Binding-site contacts:
Ligand atom N2 contacts residue ASN1071 of chain 1.A at 3.0 Å (h-bond).
Ligand atom C5 contacts residue ALA703 of chain 1.A at 3.7 Å (hydrophobic).
Ligand atom C4 contacts residue ALA703 of chain 1.A at 4.0 Å (hydrophobic).
Ligand atom O6 contacts residue ASN1071 of chain 1.A at 4.5 Å.
Ligand atom C1 contacts residue ASN1071 of chain 1.A at 1.4 Å.
Ligand atom C8 contacts residue LYS1070 of chain 1.A at 4.3 Å.
Ligand atom C7 contacts residue ASN1071 of chain 1.A at 3.6 Å.
Ligand atom O4 contacts residue ALA703 of chain 1.A at 3.5 Å.
Ligand atom C8 contacts residue ASN1071 of chain 1.A at 4.2 Å.
Ligand atom C8 contacts residue GLU1069 of chain 1.A at 3.4 Å.
Ligand atom C1 contacts residue GLN892 of chain 1.B at 4.1 Å.
Ligand atom C2 contacts residue ASN1071 of chain 1.A at 2.5 Å.
Ligand atom O5 contacts residue ASN1071 of chain 1.A at 2.3 Å (h-bond).
Ligand atom C3 contacts residue ALA703 of chain 1.A at 4.2 Å (hydrophobic).
Ligand atom O7 contacts residue ALA703 of chain 1.A at 3.6 Å.
Ligand atom O7 contacts residue SER701 of chain 1.A at 4.4 Å.
Ligand atom C3 contacts residue ASN1071 of chain 1.A at 3.8 Å.
Ligand atom C7 contacts residue ALA703 of chain 1.A at 4.1 Å (hydrophobic).
Ligand atom C4 contacts residue ASN1071 of chain 1.A at 4.2 Å.
Ligand atom O7 contacts residue ASN1071 of chain 1.A at 3.9 Å.
Ligand atom C5 contacts residue ASN1071 of chain 1.A at 3.6 Å.
Ligand atom C6 contacts residue ALA703 of chain 1.A at 4.5 Å (hydrophobic).

This small molecule binds to this protein.
Small molecule (SMILES): CC(=O)N[C@H]1[C@H](O[C@H]2[C@H](O)[C@@H](NC(C)=O)CO[C@@H]2CO)O[C@H](CO)[C@@H](O)[C@@H]1O

Sequence of chain 1.B:
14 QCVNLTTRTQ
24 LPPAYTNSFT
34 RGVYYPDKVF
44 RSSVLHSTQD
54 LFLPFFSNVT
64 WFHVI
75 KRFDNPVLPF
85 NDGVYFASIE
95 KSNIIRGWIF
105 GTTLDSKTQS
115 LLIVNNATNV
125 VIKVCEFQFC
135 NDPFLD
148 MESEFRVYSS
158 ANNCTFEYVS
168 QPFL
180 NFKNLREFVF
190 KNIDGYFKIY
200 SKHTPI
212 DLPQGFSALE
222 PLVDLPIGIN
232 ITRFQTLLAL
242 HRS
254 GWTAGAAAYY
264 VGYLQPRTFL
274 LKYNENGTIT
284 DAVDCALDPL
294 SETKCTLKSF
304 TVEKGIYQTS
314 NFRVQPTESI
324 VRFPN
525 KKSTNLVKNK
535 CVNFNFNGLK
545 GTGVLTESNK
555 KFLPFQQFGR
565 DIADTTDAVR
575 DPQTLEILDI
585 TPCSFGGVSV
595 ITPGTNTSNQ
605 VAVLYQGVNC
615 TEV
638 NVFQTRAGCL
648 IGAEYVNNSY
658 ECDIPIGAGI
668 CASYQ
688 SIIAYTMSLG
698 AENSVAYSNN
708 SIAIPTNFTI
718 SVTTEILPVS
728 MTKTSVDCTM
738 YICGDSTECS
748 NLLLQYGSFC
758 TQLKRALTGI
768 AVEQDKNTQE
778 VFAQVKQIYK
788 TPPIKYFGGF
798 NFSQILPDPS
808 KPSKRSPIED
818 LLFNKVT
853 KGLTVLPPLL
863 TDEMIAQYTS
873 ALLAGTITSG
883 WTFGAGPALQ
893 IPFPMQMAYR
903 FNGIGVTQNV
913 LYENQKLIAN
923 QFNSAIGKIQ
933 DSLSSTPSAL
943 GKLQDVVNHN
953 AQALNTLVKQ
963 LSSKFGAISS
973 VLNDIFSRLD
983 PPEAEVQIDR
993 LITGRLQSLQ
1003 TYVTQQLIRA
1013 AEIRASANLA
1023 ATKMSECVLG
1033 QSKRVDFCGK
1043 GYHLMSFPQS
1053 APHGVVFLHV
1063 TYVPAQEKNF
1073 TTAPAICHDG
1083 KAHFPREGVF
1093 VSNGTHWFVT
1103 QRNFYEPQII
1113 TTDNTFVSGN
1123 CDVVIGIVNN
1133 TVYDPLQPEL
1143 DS

Sequence of chain 1.A:
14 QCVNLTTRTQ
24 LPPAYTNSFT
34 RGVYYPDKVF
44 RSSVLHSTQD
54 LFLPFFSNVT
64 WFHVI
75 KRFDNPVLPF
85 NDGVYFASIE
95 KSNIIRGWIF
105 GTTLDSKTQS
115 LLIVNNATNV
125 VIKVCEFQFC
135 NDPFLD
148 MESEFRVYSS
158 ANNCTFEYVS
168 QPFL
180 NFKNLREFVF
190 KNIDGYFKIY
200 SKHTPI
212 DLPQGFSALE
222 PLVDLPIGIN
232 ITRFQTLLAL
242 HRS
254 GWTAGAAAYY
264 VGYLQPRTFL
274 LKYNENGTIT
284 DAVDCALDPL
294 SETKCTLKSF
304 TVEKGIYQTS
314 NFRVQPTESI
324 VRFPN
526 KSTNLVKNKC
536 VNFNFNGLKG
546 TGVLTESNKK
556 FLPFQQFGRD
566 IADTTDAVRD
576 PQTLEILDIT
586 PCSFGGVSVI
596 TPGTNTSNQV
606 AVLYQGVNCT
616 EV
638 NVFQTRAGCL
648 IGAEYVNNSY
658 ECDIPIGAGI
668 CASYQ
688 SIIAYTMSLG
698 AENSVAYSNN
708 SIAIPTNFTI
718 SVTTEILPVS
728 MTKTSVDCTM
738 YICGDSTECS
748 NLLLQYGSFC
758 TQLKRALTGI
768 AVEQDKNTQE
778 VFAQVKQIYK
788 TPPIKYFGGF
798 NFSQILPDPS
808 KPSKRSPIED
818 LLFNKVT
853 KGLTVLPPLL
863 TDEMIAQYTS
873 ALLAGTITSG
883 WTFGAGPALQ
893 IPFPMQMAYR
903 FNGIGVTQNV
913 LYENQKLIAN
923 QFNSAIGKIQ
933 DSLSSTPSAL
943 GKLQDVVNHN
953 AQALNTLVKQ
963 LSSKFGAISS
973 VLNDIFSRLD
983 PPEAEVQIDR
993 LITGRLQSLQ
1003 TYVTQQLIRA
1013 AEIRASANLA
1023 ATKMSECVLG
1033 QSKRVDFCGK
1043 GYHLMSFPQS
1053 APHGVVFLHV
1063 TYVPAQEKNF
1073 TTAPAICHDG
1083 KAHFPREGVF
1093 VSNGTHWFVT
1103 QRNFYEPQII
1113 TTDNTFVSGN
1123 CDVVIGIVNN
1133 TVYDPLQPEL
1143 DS